Sequence of chain 4.K:
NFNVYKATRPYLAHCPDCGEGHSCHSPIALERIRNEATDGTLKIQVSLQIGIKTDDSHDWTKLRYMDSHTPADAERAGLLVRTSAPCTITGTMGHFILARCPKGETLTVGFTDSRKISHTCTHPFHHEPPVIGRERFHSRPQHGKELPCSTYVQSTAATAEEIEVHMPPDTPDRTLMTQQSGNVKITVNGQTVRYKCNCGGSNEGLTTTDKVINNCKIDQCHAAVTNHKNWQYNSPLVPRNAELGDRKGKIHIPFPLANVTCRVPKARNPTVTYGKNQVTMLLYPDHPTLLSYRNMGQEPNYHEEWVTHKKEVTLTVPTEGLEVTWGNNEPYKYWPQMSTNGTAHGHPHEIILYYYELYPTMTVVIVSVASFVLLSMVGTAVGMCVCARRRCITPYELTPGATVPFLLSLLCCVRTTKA

Binding-site contacts:
Ligand atom O4 contacts residue LYS181 of chain 4.J at 4.0 Å.
Ligand atom C3 contacts residue ASN259 of chain 4.K at 3.8 Å.
Ligand atom N2 contacts residue ASN259 of chain 4.K at 2.9 Å (h-bond).
Ligand atom C1 contacts residue ASN259 of chain 4.K at 1.4 Å.
Ligand atom C1 contacts residue THR116 of chain 4.J at 4.0 Å.
Ligand atom C5 contacts residue ASN259 of chain 4.K at 3.7 Å.
Ligand atom C5 contacts residue LYS181 of chain 4.J at 3.5 Å.
Ligand atom C3 contacts residue THR116 of chain 4.J at 4.0 Å.
Ligand atom C7 contacts residue THR116 of chain 4.J at 3.8 Å.
Ligand atom O7 contacts residue ASN259 of chain 4.K at 3.0 Å (h-bond).
Ligand atom C2 contacts residue ASN259 of chain 4.K at 2.5 Å.
Ligand atom C7 contacts residue ASN259 of chain 4.K at 3.2 Å.
Ligand atom C8 contacts residue ASN259 of chain 4.K at 4.4 Å.
Ligand atom C8 contacts residue THR116 of chain 4.J at 3.8 Å.
Ligand atom O5 contacts residue LYS181 of chain 4.J at 4.4 Å.
Ligand atom O5 contacts residue ASN259 of chain 4.K at 2.4 Å (h-bond).
Ligand atom C4 contacts residue ASN259 of chain 4.K at 4.2 Å.
Ligand atom N2 contacts residue THR116 of chain 4.J at 3.0 Å (h-bond).
Ligand atom C2 contacts residue THR116 of chain 4.J at 3.8 Å.
Ligand atom C6 contacts residue LYS181 of chain 4.J at 4.2 Å.
Ligand atom O3 contacts residue THR116 of chain 4.J at 4.4 Å.
Ligand atom C4 contacts residue LYS181 of chain 4.J at 4.2 Å.
Ligand atom C3 contacts residue LYS181 of chain 4.J at 4.4 Å.
Ligand atom O6 contacts residue LYS181 of chain 4.J at 4.3 Å.

This protein binds this small molecule.
Small molecule (SMILES): CC(=O)N[C@@H]1[C@@H](O)[C@H](O)[C@@H](CO)O[C@H]1O

Sequence of chain 4.J:
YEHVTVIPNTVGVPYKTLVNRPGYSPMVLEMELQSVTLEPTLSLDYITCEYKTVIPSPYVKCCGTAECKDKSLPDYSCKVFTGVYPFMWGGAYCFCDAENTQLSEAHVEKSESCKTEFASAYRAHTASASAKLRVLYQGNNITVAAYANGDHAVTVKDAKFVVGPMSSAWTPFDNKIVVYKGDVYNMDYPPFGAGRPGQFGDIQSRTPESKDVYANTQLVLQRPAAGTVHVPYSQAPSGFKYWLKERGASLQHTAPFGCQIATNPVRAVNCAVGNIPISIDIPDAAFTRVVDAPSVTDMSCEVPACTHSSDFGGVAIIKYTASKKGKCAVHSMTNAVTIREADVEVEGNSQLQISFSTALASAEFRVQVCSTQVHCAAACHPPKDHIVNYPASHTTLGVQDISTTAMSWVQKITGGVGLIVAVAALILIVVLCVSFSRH